The small molecule below binds the protein below.
Small molecule (SMILES): CC(=O)N[C@H]1[C@H](O[C@H]2[C@H](O)[C@@H](NC(C)=O)CO[C@@H]2CO)O[C@H](CO)[C@@H](O)[C@@H]1O

Binding-site contacts:
Ligand atom C7 contacts residue ASN751 of chain 1.A at 3.8 Å.
Ligand atom C5 contacts residue ASN751 of chain 1.A at 3.7 Å.
Ligand atom C3 contacts residue ASN751 of chain 1.A at 3.6 Å.
Ligand atom O5 contacts residue ASN751 of chain 1.A at 2.4 Å (h-bond).
Ligand atom O5 contacts residue ASN749 of chain 1.A at 4.3 Å.
Ligand atom C1 contacts residue ASN749 of chain 1.A at 4.2 Å.
Ligand atom O3 contacts residue ASN751 of chain 1.A at 3.0 Å (h-bond).
Ligand atom C2 contacts residue ASN751 of chain 1.A at 2.4 Å.
Ligand atom C8 contacts residue ASN751 of chain 1.A at 3.5 Å.
Ligand atom C8 contacts residue ARG543 of chain 1.A at 3.4 Å.
Ligand atom C4 contacts residue ASN751 of chain 1.A at 4.2 Å.
Ligand atom C8 contacts residue LEU729 of chain 1.A at 4.3 Å (hydrophobic).
Ligand atom C1 contacts residue ASN751 of chain 1.A at 1.4 Å.
Ligand atom N2 contacts residue ASN751 of chain 1.A at 3.3 Å (h-bond).

Sequence of chain 1.A:
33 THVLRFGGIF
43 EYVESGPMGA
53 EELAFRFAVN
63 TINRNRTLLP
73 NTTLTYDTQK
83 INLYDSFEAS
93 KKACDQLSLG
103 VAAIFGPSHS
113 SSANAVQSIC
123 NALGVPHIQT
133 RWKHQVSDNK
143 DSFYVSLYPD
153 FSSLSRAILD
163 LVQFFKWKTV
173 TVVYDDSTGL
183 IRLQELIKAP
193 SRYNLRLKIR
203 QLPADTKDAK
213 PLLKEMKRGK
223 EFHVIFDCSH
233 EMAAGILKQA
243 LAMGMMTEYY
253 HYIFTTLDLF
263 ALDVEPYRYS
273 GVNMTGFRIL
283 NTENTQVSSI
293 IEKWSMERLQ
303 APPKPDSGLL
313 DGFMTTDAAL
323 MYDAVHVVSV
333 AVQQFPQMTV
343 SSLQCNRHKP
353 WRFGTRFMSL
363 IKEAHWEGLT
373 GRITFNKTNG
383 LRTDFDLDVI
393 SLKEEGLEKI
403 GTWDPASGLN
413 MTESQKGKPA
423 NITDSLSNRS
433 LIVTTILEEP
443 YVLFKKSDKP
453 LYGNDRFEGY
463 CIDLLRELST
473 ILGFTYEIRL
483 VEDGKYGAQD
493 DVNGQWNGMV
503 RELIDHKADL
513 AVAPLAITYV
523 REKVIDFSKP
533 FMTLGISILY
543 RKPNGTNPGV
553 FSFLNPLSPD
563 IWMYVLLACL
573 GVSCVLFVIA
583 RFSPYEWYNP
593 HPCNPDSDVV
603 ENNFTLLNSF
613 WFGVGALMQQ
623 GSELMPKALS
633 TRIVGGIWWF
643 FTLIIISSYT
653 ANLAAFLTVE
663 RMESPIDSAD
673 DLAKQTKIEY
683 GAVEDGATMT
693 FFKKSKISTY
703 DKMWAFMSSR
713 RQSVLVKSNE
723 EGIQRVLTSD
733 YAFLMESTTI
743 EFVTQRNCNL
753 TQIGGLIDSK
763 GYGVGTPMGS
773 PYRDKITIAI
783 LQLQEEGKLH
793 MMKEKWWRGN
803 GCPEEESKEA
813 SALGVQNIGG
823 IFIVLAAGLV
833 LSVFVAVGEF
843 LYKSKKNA